Sequence of chain 19.A:
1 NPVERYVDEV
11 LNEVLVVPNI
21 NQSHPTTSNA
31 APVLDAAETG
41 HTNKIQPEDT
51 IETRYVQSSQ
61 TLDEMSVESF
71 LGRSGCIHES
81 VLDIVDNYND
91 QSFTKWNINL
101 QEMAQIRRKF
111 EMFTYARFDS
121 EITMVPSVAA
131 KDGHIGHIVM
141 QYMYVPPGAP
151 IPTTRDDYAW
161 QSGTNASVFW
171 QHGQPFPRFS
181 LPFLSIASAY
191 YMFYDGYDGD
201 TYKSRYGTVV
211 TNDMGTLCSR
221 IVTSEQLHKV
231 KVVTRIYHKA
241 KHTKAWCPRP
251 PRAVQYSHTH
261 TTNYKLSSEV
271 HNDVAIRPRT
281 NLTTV

A protein and the small-molecule ligand that binds it are described below.
Small molecule (SMILES): Cc1cc(CCCOc2c(C)cc(-c3coc(C)n3)cc2C)on1

Binding-site contacts:
Ligand atom C4B contacts residue LEU181 of chain 19.A at 3.8 Å (hydrophobic).
Ligand atom C2A contacts residue TYR144 of chain 19.A at 3.7 Å (hydrophobic).
Ligand atom C2B contacts residue ILE98 of chain 19.A at 3.9 Å (hydrophobic).
Ligand atom C5B contacts residue TYR144 of chain 19.A at 3.6 Å (hydrophobic).
Ligand atom CM4 contacts residue TYR142 of chain 19.A at 3.1 Å (hydrophobic).
Ligand atom O5A contacts residue ALA166 of chain 19.A at 3.9 Å.
Ligand atom O5A contacts residue PHE179 of chain 19.A at 3.7 Å.
Ligand atom C6B contacts residue LEU181 of chain 19.A at 3.3 Å (hydrophobic).
Ligand atom C4A contacts residue TYR144 of chain 19.A at 3.8 Å (hydrophobic).
Ligand atom C1A contacts residue PHE179 of chain 19.A at 3.5 Å (hydrophobic).
Ligand atom O1 contacts residue MET214 of chain 19.A at 3.2 Å.
Ligand atom N2 contacts residue MET214 of chain 19.A at 3.8 Å.
Ligand atom C1B contacts residue ILE98 of chain 19.A at 3.6 Å (hydrophobic).
Ligand atom CM6 contacts residue LEU184 of chain 19.A at 3.4 Å (hydrophobic).
Ligand atom C1A contacts residue TYR144 of chain 19.A at 3.1 Å (hydrophobic).
Ligand atom C4A contacts residue PHE179 of chain 19.A at 3.3 Å (hydrophobic).
Ligand atom N2 contacts residue LEU100 of chain 19.A at 3.8 Å.
Ligand atom CM4 contacts residue VAL168 of chain 19.A at 3.5 Å (hydrophobic).
Ligand atom C2C contacts residue ILE98 of chain 19.A at 4.0 Å (hydrophobic).
Ligand atom C6B contacts residue ILE98 of chain 19.A at 3.6 Å (hydrophobic).
Ligand atom C1B contacts residue LEU181 of chain 19.A at 3.8 Å (hydrophobic).
Ligand atom C5B contacts residue LEU181 of chain 19.A at 3.3 Å (hydrophobic).
Ligand atom N3A contacts residue PHE179 of chain 19.A at 3.0 Å.
Ligand atom O5A contacts residue TYR144 of chain 19.A at 3.1 Å.
Ligand atom C4 contacts residue TYR190 of chain 19.A at 3.8 Å (hydrophobic).
Ligand atom CM4 contacts residue PHE179 of chain 19.A at 3.9 Å (hydrophobic).
Ligand atom CM6 contacts residue TYR144 of chain 19.A at 3.7 Å (hydrophobic).
Ligand atom C5 contacts residue MET214 of chain 19.A at 3.6 Å (hydrophobic).
Ligand atom O1B contacts residue ILE98 of chain 19.A at 2.9 Å.
Ligand atom N3A contacts residue LEU217 of chain 19.A at 3.4 Å.
Ligand atom C2B contacts residue ILE122 of chain 19.A at 3.9 Å (hydrophobic).
Ligand atom C1C contacts residue MET214 of chain 19.A at 3.7 Å (hydrophobic).
Ligand atom O1 contacts residue LEU100 of chain 19.A at 4.0 Å.
Ligand atom C4B contacts residue PHE179 of chain 19.A at 3.9 Å (hydrophobic).
Ligand atom C3 contacts residue LEU100 of chain 19.A at 3.9 Å (hydrophobic).
Ligand atom C2A contacts residue PHE179 of chain 19.A at 3.3 Å (hydrophobic).
Ligand atom CM3 contacts residue TYR190 of chain 19.A at 3.9 Å (hydrophobic).
Ligand atom CM2 contacts residue ILE236 of chain 19.A at 4.0 Å (hydrophobic).
Ligand atom CM6 contacts residue LEU181 of chain 19.A at 3.7 Å (hydrophobic).
Ligand atom CM2 contacts residue ILE122 of chain 19.A at 3.7 Å (hydrophobic).

Sequence of chain 19.C:
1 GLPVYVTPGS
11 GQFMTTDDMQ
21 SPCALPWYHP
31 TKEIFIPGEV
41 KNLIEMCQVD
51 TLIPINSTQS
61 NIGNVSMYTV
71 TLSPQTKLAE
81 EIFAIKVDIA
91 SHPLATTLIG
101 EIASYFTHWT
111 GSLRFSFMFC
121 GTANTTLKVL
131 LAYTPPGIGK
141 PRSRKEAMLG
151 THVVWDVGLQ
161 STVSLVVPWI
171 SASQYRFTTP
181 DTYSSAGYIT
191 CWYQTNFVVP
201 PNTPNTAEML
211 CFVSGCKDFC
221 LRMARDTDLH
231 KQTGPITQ